Sequence of chain 1.A:
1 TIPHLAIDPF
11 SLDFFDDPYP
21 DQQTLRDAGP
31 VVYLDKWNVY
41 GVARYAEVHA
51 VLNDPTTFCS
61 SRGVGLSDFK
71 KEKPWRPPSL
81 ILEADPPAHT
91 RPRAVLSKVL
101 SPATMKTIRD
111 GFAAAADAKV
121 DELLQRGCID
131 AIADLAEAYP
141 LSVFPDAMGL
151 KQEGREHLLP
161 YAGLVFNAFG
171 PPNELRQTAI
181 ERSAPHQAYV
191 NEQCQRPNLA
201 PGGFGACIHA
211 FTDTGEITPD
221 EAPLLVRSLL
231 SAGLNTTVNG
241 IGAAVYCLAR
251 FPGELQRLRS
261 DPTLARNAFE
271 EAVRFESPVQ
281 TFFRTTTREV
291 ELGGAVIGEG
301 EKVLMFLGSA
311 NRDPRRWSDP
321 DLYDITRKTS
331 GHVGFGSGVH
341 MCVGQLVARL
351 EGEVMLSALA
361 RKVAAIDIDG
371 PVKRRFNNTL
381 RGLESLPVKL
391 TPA

Binding-site contacts:
Ligand atom C07 contacts residue ALA232 of chain 1.A at 3.9 Å (hydrophobic).
Ligand atom C08 contacts residue ALA232 of chain 1.A at 3.8 Å (hydrophobic).
Ligand atom C03 contacts residue PHE166 of chain 1.A at 4.2 Å (hydrophobic).
Ligand atom C07 contacts residue VAL165 of chain 1.A at 4.2 Å (hydrophobic).
Ligand atom C01 contacts residue LEU82 of chain 1.A at 4.3 Å (hydrophobic).
Ligand atom C01 contacts residue PHE282 of chain 1.A at 3.7 Å (hydrophobic).
Ligand atom C04 contacts residue ALA232 of chain 1.A at 3.5 Å (hydrophobic).
Ligand atom C09 contacts residue LEU82 of chain 1.A at 4.2 Å (hydrophobic).
Ligand atom O11 contacts residue SER228 of chain 1.A at 2.7 Å (h-bond).
Ligand atom O11 contacts residue SER79 of chain 1.A at 2.6 Å (h-bond).
Ligand atom C07 contacts residue ARG76 of chain 1.A at 4.0 Å.
Ligand atom C09 contacts residue SER228 of chain 1.A at 3.4 Å.
Ligand atom O10 contacts residue SER228 of chain 1.A at 3.5 Å.
Ligand atom C05 contacts residue ALA232 of chain 1.A at 3.7 Å (hydrophobic).
Ligand atom C03 contacts residue ALA232 of chain 1.A at 3.5 Å (hydrophobic).
Ligand atom C01 contacts residue HEM1 of chain 1.C at 3.2 Å.
Ligand atom C05 contacts residue HEM1 of chain 1.C at 3.8 Å.
Ligand atom C07 contacts residue LEU82 of chain 1.A at 3.9 Å (hydrophobic).
Ligand atom C09 contacts residue ARG76 of chain 1.A at 3.9 Å.
Ligand atom C06 contacts residue SER228 of chain 1.A at 4.3 Å.
Ligand atom O11 contacts residue LEU82 of chain 1.A at 3.7 Å.
Ligand atom C07 contacts residue SER231 of chain 1.A at 3.8 Å.
Ligand atom C08 contacts residue PHE166 of chain 1.A at 4.1 Å (hydrophobic).
Ligand atom O10 contacts residue ARG76 of chain 1.A at 2.9 Å (salt-bridge).
Ligand atom S02 contacts residue PHE166 of chain 1.A at 3.4 Å.
Ligand atom C08 contacts residue PHE169 of chain 1.A at 3.9 Å (hydrophobic).
Ligand atom S02 contacts residue PHE282 of chain 1.A at 4.1 Å.
Ligand atom C07 contacts residue PHE169 of chain 1.A at 4.3 Å (hydrophobic).
Ligand atom C04 contacts residue LEU82 of chain 1.A at 3.7 Å (hydrophobic).
Ligand atom C09 contacts residue SER79 of chain 1.A at 3.5 Å.
Ligand atom C08 contacts residue LEU82 of chain 1.A at 4.0 Å (hydrophobic).
Ligand atom O11 contacts residue ILE81 of chain 1.A at 3.8 Å.
Ligand atom C04 contacts residue HEM1 of chain 1.C at 3.6 Å.
Ligand atom O10 contacts residue SER79 of chain 1.A at 4.0 Å.
Ligand atom C05 contacts residue LEU82 of chain 1.A at 3.6 Å (hydrophobic).
Ligand atom C03 contacts residue LEU82 of chain 1.A at 3.9 Å (hydrophobic).
Ligand atom O10 contacts residue SER231 of chain 1.A at 3.6 Å.
Ligand atom C08 contacts residue VAL165 of chain 1.A at 4.3 Å (hydrophobic).
Ligand atom C06 contacts residue ALA232 of chain 1.A at 3.9 Å (hydrophobic).
Ligand atom C06 contacts residue LEU82 of chain 1.A at 3.7 Å (hydrophobic).

The protein below binds the small molecule below.
Small molecule (SMILES): CSc1ccc(C(=O)O)cc1